Sequence of chain 33.D:
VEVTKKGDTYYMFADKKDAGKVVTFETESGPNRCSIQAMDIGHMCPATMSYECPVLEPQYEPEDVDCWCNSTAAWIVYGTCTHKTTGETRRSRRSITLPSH

A protein and the small-molecule ligand that binds it are described below.
Small molecule (SMILES): CC(=O)N[C@@H]1[C@@H](O)[C@H](O)[C@@H](CO)O[C@H]1O

Binding-site contacts:
Ligand atom C7 contacts residue PRO31 of chain 33.D at 3.1 Å (hydrophobic).
Ligand atom C4 contacts residue ASN70 of chain 33.D at 4.2 Å.
Ligand atom C1 contacts residue ASN70 of chain 33.D at 1.4 Å.
Ligand atom O7 contacts residue PRO31 of chain 33.D at 3.2 Å (h-bond).
Ligand atom C5 contacts residue ASN70 of chain 33.D at 3.7 Å.
Ligand atom O7 contacts residue SER71 of chain 33.D at 3.8 Å.
Ligand atom N2 contacts residue ASN32 of chain 33.D at 4.0 Å.
Ligand atom C8 contacts residue PRO31 of chain 33.D at 4.4 Å (hydrophobic).
Ligand atom C3 contacts residue PRO31 of chain 33.D at 3.3 Å (hydrophobic).
Ligand atom O7 contacts residue ASN70 of chain 33.D at 3.3 Å (h-bond).
Ligand atom C1 contacts residue ASN32 of chain 33.D at 4.5 Å.
Ligand atom C8 contacts residue ASN70 of chain 33.D at 3.9 Å.
Ligand atom C2 contacts residue ASN70 of chain 33.D at 2.5 Å.
Ligand atom N2 contacts residue ASN70 of chain 33.D at 2.9 Å (h-bond).
Ligand atom O3 contacts residue PRO31 of chain 33.D at 3.4 Å (h-bond).
Ligand atom O6 contacts residue ARG33 of chain 33.D at 3.2 Å (salt-bridge).
Ligand atom C6 contacts residue ARG33 of chain 33.D at 3.3 Å.
Ligand atom N2 contacts residue PRO31 of chain 33.D at 2.5 Å (h-bond).
Ligand atom C1 contacts residue ARG33 of chain 33.D at 4.3 Å.
Ligand atom O5 contacts residue ASN70 of chain 33.D at 2.4 Å (h-bond).
Ligand atom O7 contacts residue SER29 of chain 33.D at 4.4 Å.
Ligand atom C5 contacts residue ARG33 of chain 33.D at 4.4 Å.
Ligand atom C1 contacts residue PRO31 of chain 33.D at 4.2 Å (hydrophobic).
Ligand atom C7 contacts residue ASN70 of chain 33.D at 3.1 Å.
Ligand atom C2 contacts residue PRO31 of chain 33.D at 3.4 Å (hydrophobic).
Ligand atom C3 contacts residue ASN70 of chain 33.D at 3.8 Å.